Binding-site contacts:
Ligand atom OE1 contacts residue VAL4 of chain 55.E at 3.3 Å (h-bond).
Ligand atom CA contacts residue ALA2 of chain 55.E at 3.8 Å (hydrophobic).
Ligand atom CA contacts residue VAL4 of chain 55.E at 3.5 Å (hydrophobic).
Ligand atom O contacts residue VAL4 of chain 55.E at 4.2 Å.
Ligand atom CG2 contacts residue VAL4 of chain 55.E at 3.4 Å (hydrophobic).
Ligand atom N contacts residue GLN3 of chain 55.E at 4.5 Å.
Ligand atom CB contacts residue VAL4 of chain 55.E at 4.0 Å (hydrophobic).
Ligand atom CA contacts residue GLN3 of chain 55.E at 4.3 Å.
Ligand atom CA contacts residue VAL4 of chain 55.E at 4.0 Å (hydrophobic).
Ligand atom N contacts residue ALA2 of chain 55.E at 2.8 Å (h-bond).
Ligand atom CB contacts residue ALA2 of chain 55.E at 3.5 Å (hydrophobic).
Ligand atom C contacts residue ALA2 of chain 55.E at 3.6 Å (hydrophobic).
Ligand atom C contacts residue VAL4 of chain 55.E at 4.5 Å (hydrophobic).
Ligand atom N contacts residue VAL4 of chain 55.E at 4.1 Å.
Ligand atom CG1 contacts residue GLN3 of chain 55.E at 3.0 Å.
Ligand atom CG2 contacts residue SER5 of chain 55.E at 3.2 Å.
Ligand atom CD contacts residue VAL4 of chain 55.E at 3.8 Å (hydrophobic).
Ligand atom CG2 contacts residue ALA2 of chain 55.E at 4.3 Å (hydrophobic).
Ligand atom C contacts residue ALA2 of chain 55.E at 4.2 Å (hydrophobic).
Ligand atom CB contacts residue VAL4 of chain 55.E at 4.2 Å (hydrophobic).
Ligand atom OG contacts residue GLN3 of chain 55.E at 3.3 Å (h-bond).
Ligand atom OE2 contacts residue VAL4 of chain 55.E at 3.6 Å.
Ligand atom N contacts residue ALA2 of chain 55.E at 4.3 Å.
Ligand atom C contacts residue VAL4 of chain 55.E at 3.5 Å (hydrophobic).
Ligand atom C contacts residue GLN3 of chain 55.E at 3.8 Å.
Ligand atom CB contacts residue ALA2 of chain 55.E at 4.0 Å (hydrophobic).
Ligand atom CA contacts residue ALA2 of chain 55.E at 3.4 Å (hydrophobic).
Ligand atom N contacts residue VAL4 of chain 55.E at 3.0 Å (h-bond).
Ligand atom CG2 contacts residue GLN3 of chain 55.E at 3.9 Å.
Ligand atom O contacts residue GLN3 of chain 55.E at 3.0 Å (h-bond).
Ligand atom C contacts residue VAL4 of chain 55.E at 4.4 Å (hydrophobic).
Ligand atom CB contacts residue GLN3 of chain 55.E at 3.6 Å.
Ligand atom O contacts residue VAL4 of chain 55.E at 4.4 Å.
Ligand atom CB contacts residue GLN3 of chain 55.E at 4.1 Å.

Sequence of chain 55.E:
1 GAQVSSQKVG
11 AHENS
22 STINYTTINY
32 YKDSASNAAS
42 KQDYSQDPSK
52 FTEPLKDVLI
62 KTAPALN

The protein below binds the small molecule below.
Small molecule (SMILES): CC[C@H](C)[C@H](N)C(=O)N[C@@H](CO)C(=O)N[C@@H](CCC(=O)O)C(=O)N[C@H](C=O)C(C)C